Binding-site contacts:
Ligand atom O6 contacts residue ASN27 of chain 1.E at 4.4 Å.
Ligand atom N2 contacts residue ASN27 of chain 1.E at 3.3 Å (h-bond).
Ligand atom C3 contacts residue ASN27 of chain 1.E at 3.8 Å.
Ligand atom C2 contacts residue ASN27 of chain 1.E at 2.5 Å.
Ligand atom C1 contacts residue ASN27 of chain 1.E at 4.5 Å.
Ligand atom C6 contacts residue ASN27 of chain 1.E at 3.0 Å.
Ligand atom C1 contacts residue ASN27 of chain 1.E at 1.6 Å.
Ligand atom C4 contacts residue ASN27 of chain 1.E at 4.1 Å.
Ligand atom C7 contacts residue ASN27 of chain 1.E at 4.5 Å.
Ligand atom C6 contacts residue ASN27 of chain 1.E at 4.3 Å.
Ligand atom C5 contacts residue ASN27 of chain 1.E at 3.4 Å.
Ligand atom O5 contacts residue ASN27 of chain 1.E at 3.5 Å (h-bond).
Ligand atom O5 contacts residue ASN27 of chain 1.E at 2.1 Å (h-bond).
Ligand atom C5 contacts residue ASN27 of chain 1.E at 3.5 Å.

Sequence of chain 1.E:
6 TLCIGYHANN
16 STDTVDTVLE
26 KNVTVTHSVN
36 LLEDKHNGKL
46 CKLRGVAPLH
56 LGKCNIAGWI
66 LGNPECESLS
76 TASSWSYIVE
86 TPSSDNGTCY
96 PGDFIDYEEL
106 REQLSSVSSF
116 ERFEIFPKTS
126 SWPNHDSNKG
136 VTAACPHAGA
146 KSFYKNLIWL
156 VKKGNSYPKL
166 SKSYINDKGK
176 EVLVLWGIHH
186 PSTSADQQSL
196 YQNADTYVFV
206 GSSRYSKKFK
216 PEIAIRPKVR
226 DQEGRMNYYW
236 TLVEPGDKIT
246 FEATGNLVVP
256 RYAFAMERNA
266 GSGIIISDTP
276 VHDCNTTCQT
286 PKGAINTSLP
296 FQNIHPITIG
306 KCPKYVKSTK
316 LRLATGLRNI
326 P

This small molecule binds to this protein.
Small molecule (SMILES): CC(=O)N[C@H]1CO[C@H](CO[C@@H]2O[C@@H](C)[C@@H](O)[C@@H](O)[C@@H]2O)[C@@H](O)[C@@H]1O